Binding-site contacts:
Ligand atom N1 contacts residue EDO1 of chain 1.I at 2.9 Å (h-bond).
Ligand atom O28 contacts residue SER142 of chain 1.A at 2.9 Å (h-bond).
Ligand atom C26 contacts residue ARG96 of chain 1.A at 3.4 Å.
Ligand atom N29 contacts residue GLU193 of chain 1.A at 2.7 Å (salt-bridge).
Ligand atom C25 contacts residue GLU193 of chain 1.A at 3.4 Å.
Ligand atom C25 contacts residue SER142 of chain 1.A at 3.3 Å.
Ligand atom C12 contacts residue MET196 of chain 1.A at 3.4 Å (hydrophobic).
Ligand atom C25 contacts residue THR91 of chain 1.A at 3.5 Å.
Ligand atom N10 contacts residue GLU193 of chain 1.A at 3.5 Å (salt-bridge).
Ligand atom C39 contacts residue SER14 of chain 1.A at 3.1 Å.
Ligand atom O23 contacts residue THR143 of chain 1.A at 3.2 Å (h-bond).
Ligand atom C16 contacts residue TYR16 of chain 1.A at 3.2 Å (hydrophobic).
Ligand atom N7 contacts residue GLU193 of chain 1.A at 3.2 Å.
Ligand atom N29 contacts residue PRO89 of chain 1.A at 2.9 Å (h-bond).
Ligand atom O27 contacts residue THR91 of chain 1.A at 2.9 Å (h-bond).
Ligand atom O27 contacts residue ARG96 of chain 1.A at 2.8 Å (salt-bridge).
Ligand atom O23 contacts residue GLY141 of chain 1.A at 3.4 Å.
Ligand atom C5 contacts residue THR143 of chain 1.A at 3.4 Å.
Ligand atom C17 contacts residue TYR16 of chain 1.A at 3.5 Å (hydrophobic).
Ligand atom N1 contacts residue SER14 of chain 1.A at 2.5 Å (h-bond).
Ligand atom O3 contacts residue GLU193 of chain 1.A at 3.3 Å (salt-bridge).
Ligand atom C17 contacts residue MET196 of chain 1.A at 3.3 Å (hydrophobic).
Ligand atom O28 contacts residue TYR61 of chain 1.A at 3.2 Å.
Ligand atom O28 contacts residue GLY141 of chain 1.A at 3.3 Å.
Ligand atom C13 contacts residue SER14 of chain 1.A at 3.1 Å.
Ligand atom N1 contacts residue GLU13 of chain 1.A at 3.0 Å (salt-bridge).
Ligand atom O3 contacts residue LEU192 of chain 1.A at 3.5 Å.
Ligand atom N8 contacts residue MET196 of chain 1.A at 3.2 Å.
Ligand atom C13 contacts residue MET196 of chain 1.A at 3.4 Å (hydrophobic).
Ligand atom C26 contacts residue SER142 of chain 1.A at 3.2 Å.
Ligand atom O27 contacts residue TYR61 of chain 1.A at 3.5 Å.
Ligand atom C6 contacts residue GLU193 of chain 1.A at 3.3 Å.
Ligand atom N29 contacts residue THR91 of chain 1.A at 3.0 Å (h-bond).
Ligand atom O28 contacts residue ARG96 of chain 1.A at 2.8 Å (salt-bridge).
Ligand atom C26 contacts residue TYR61 of chain 1.A at 3.5 Å (hydrophobic).
Ligand atom O23 contacts residue SER142 of chain 1.A at 3.1 Å (h-bond).
Ligand atom C14 contacts residue GLU13 of chain 1.A at 3.4 Å.
Ligand atom C12 contacts residue SER14 of chain 1.A at 3.0 Å.
Ligand atom N4 contacts residue THR143 of chain 1.A at 2.9 Å (h-bond).
Ligand atom C11 contacts residue TYR61 of chain 1.A at 3.4 Å (hydrophobic).

Sequence of chain 1.A:
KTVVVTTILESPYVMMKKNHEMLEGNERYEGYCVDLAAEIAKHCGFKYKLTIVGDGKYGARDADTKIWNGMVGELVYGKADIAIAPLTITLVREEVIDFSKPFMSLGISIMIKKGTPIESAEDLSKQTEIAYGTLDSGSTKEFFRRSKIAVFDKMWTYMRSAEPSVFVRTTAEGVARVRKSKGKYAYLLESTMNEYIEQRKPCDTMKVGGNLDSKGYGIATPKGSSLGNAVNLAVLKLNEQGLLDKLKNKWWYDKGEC

A protein and the small-molecule ligand that binds it are described below.
Small molecule (SMILES): NCc1cccc(Cn2nnc(-c3onc(O)c3C[C@H](N)C(=O)O)n2)c1